Sequence of chain 1.A:
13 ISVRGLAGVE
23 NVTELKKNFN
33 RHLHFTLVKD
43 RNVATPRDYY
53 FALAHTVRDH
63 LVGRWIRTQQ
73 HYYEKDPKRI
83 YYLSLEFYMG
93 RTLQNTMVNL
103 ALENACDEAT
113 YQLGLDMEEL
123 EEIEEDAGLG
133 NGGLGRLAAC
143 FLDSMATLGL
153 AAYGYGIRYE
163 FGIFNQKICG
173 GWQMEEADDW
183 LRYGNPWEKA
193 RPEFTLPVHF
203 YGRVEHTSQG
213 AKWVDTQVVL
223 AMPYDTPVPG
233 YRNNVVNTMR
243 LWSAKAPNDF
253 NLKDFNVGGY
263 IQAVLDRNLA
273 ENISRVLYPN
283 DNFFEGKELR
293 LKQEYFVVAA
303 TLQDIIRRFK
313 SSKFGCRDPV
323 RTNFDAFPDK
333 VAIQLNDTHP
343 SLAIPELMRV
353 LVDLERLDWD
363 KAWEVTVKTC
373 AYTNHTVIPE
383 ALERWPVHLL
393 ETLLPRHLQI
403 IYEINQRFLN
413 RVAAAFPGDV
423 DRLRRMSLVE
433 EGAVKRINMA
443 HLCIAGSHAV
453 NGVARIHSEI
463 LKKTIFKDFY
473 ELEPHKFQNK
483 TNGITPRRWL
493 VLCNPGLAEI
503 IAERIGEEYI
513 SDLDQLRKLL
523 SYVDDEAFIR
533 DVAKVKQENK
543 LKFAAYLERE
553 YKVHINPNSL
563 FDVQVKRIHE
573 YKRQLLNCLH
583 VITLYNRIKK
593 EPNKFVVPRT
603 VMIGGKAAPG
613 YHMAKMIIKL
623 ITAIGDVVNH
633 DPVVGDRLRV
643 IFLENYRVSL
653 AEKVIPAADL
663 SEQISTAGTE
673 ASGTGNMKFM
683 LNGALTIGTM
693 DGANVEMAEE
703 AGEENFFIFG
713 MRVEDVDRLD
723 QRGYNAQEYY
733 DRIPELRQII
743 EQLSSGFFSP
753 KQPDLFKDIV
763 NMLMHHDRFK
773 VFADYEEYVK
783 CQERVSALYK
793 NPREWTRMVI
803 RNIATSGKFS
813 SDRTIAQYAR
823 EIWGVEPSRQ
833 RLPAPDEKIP

Binding-site contacts:
Ligand atom O6 contacts residue ASN484 of chain 1.A at 2.9 Å (h-bond).
Ligand atom C1 contacts residue ASN284 of chain 1.A at 4.0 Å.
Ligand atom O4 contacts residue SER674 of chain 1.A at 3.7 Å.
Ligand atom C6 contacts residue LEU136 of chain 1.A at 3.9 Å (hydrophobic).
Ligand atom C2 contacts residue ASN284 of chain 1.A at 4.0 Å.
Ligand atom O2 contacts residue ASN284 of chain 1.A at 3.0 Å (h-bond).
Ligand atom O6 contacts residue LEU139 of chain 1.A at 4.0 Å.
Ligand atom C6 contacts residue LEU139 of chain 1.A at 4.2 Å (hydrophobic).
Ligand atom O3 contacts residue GLU672 of chain 1.A at 2.6 Å (salt-bridge).
Ligand atom C1 contacts residue HIS377 of chain 1.A at 4.2 Å.
Ligand atom O4 contacts residue GLY675 of chain 1.A at 2.6 Å (h-bond).
Ligand atom C2 contacts residue GLU672 of chain 1.A at 3.8 Å.
Ligand atom O1 contacts residue GLY135 of chain 1.A at 3.3 Å.
Ligand atom C5 contacts residue GLY135 of chain 1.A at 3.6 Å.
Ligand atom O6 contacts residue HIS377 of chain 1.A at 2.8 Å (h-bond).
Ligand atom C4 contacts residue ASN484 of chain 1.A at 4.0 Å.
Ligand atom C5 contacts residue LEU136 of chain 1.A at 3.7 Å (hydrophobic).
Ligand atom C6 contacts residue HIS377 of chain 1.A at 3.6 Å.
Ligand atom O3 contacts residue ALA673 of chain 1.A at 3.5 Å (h-bond).
Ligand atom O5 contacts residue LEU136 of chain 1.A at 3.5 Å (h-bond).
Ligand atom O4 contacts residue THR676 of chain 1.A at 4.0 Å.
Ligand atom O2 contacts residue TYR573 of chain 1.A at 3.1 Å (h-bond).
Ligand atom O2 contacts residue GLU672 of chain 1.A at 3.1 Å (salt-bridge).
Ligand atom C3 contacts residue GLU672 of chain 1.A at 3.4 Å.
Ligand atom C6 contacts residue ASN484 of chain 1.A at 3.4 Å.
Ligand atom C3 contacts residue GLY675 of chain 1.A at 3.7 Å.
Ligand atom C2 contacts residue HIS377 of chain 1.A at 3.6 Å.
Ligand atom O3 contacts residue GLY675 of chain 1.A at 3.0 Å (h-bond).
Ligand atom O3 contacts residue SER674 of chain 1.A at 3.0 Å (h-bond).
Ligand atom C6 contacts residue GLY135 of chain 1.A at 3.6 Å.
Ligand atom O2 contacts residue HIS377 of chain 1.A at 4.2 Å.
Ligand atom O1 contacts residue ASN284 of chain 1.A at 3.8 Å.
Ligand atom O6 contacts residue VAL455 of chain 1.A at 3.7 Å.
Ligand atom O1 contacts residue LEU136 of chain 1.A at 3.4 Å (h-bond).
Ligand atom C4 contacts residue GLY675 of chain 1.A at 3.6 Å.
Ligand atom C1 contacts residue LEU136 of chain 1.A at 4.0 Å (hydrophobic).
Ligand atom O5 contacts residue GLY135 of chain 1.A at 3.9 Å.
Ligand atom O4 contacts residue ASN484 of chain 1.A at 3.4 Å (h-bond).
Ligand atom O5 contacts residue HIS377 of chain 1.A at 3.6 Å.
Ligand atom C3 contacts residue SER674 of chain 1.A at 4.2 Å.

A small-molecule ligand and the protein it binds are described below.
Small molecule (SMILES): OC[C@H]1O[C@H](O)[C@H](O)[C@@H](O)[C@@H]1O